Binding-site contacts:
Ligand atom C4 contacts residue TYR130 of chain 1.C at 3.0 Å (hydrophobic).
Ligand atom C6 contacts residue THR44 of chain 1.C at 3.2 Å.
Ligand atom O2 contacts residue PRO7 of chain 1.C at 3.1 Å.
Ligand atom O5 contacts residue TYR132 of chain 1.C at 3.2 Å (h-bond).
Ligand atom C1 contacts residue TYR130 of chain 1.C at 3.4 Å (hydrophobic).
Ligand atom C1 contacts residue LYS155 of chain 1.C at 2.5 Å.
Ligand atom C1 contacts residue PRO7 of chain 1.C at 3.2 Å (hydrophobic).
Ligand atom O6 contacts residue THR44 of chain 1.C at 2.7 Å (h-bond).
Ligand atom O1 contacts residue THR44 of chain 1.C at 3.5 Å (h-bond).
Ligand atom O4 contacts residue THR157 of chain 1.C at 2.7 Å (h-bond).
Ligand atom O2 contacts residue PYR1 of chain 1.N at 0.5 Å (h-bond).
Ligand atom C4 contacts residue PYR1 of chain 1.N at 2.2 Å.
Ligand atom C1 contacts residue THR44 of chain 1.C at 3.4 Å.
Ligand atom C2 contacts residue PYR1 of chain 1.N at 0.1 Å.
Ligand atom O4 contacts residue PYR1 of chain 1.N at 3.1 Å.
Ligand atom O4 contacts residue TYR130 of chain 1.C at 2.6 Å (h-bond).
Ligand atom O1 contacts residue LYS155 of chain 1.C at 2.8 Å (salt-bridge).
Ligand atom C1 contacts residue 3GR1 of chain 1.O at 3.4 Å.
Ligand atom O1 contacts residue PYR1 of chain 1.N at 0.4 Å (h-bond).
Ligand atom C6 contacts residue 3GR1 of chain 1.O at 0.7 Å.
Ligand atom C3 contacts residue PYR1 of chain 1.N at 0.7 Å.
Ligand atom O1 contacts residue THR43 of chain 1.C at 2.6 Å (h-bond).
Ligand atom C2 contacts residue 3GR1 of chain 1.O at 2.9 Å.
Ligand atom C6 contacts residue PYR1 of chain 1.N at 3.2 Å.
Ligand atom O1 contacts residue GLY42 of chain 1.C at 3.3 Å.
Ligand atom C2 contacts residue LYS155 of chain 1.C at 1.4 Å.
Ligand atom O2 contacts residue THR44 of chain 1.C at 2.2 Å (h-bond).
Ligand atom C3 contacts residue 3GR1 of chain 1.O at 1.7 Å.
Ligand atom C6 contacts residue THR43 of chain 1.C at 3.5 Å.
Ligand atom C2 contacts residue TYR130 of chain 1.C at 3.4 Å (hydrophobic).
Ligand atom C3 contacts residue LYS155 of chain 1.C at 2.5 Å.
Ligand atom C4 contacts residue LYS155 of chain 1.C at 3.4 Å.
Ligand atom O4 contacts residue 3GR1 of chain 1.O at 0.5 Å (h-bond).
Ligand atom O5 contacts residue 3GR1 of chain 1.O at 0.9 Å (h-bond).
Ligand atom O6 contacts residue 3GR1 of chain 1.O at 0.2 Å (h-bond).
Ligand atom O1 contacts residue TYR130 of chain 1.C at 3.2 Å (h-bond).
Ligand atom C1 contacts residue PYR1 of chain 1.N at 0.3 Å.
Ligand atom C4 contacts residue 3GR1 of chain 1.O at 0.7 Å.
Ligand atom C5 contacts residue 3GR1 of chain 1.O at 0.7 Å.
Ligand atom C5 contacts residue PYR1 of chain 1.N at 3.2 Å.

A protein and the small-molecule ligand that binds it are described below.
Small molecule (SMILES): O=C(O)[C@@H](O)C[C@@H](O)[C@H](O)CO

Sequence of chain 1.C:
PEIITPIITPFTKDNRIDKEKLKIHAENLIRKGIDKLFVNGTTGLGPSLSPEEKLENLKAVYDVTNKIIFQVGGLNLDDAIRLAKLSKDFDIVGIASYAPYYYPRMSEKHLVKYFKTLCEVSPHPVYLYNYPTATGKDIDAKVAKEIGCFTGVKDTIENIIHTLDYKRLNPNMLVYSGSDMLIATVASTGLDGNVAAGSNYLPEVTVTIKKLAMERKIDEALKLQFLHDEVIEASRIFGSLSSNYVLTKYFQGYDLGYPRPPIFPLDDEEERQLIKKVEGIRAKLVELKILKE